A protein and the small-molecule ligand that binds it are described below.
Small molecule (SMILES): OC[C@H]1O[C@H](O)[C@@H](O)[C@@H](O)[C@@H]1O

Binding-site contacts:
Ligand atom O6 contacts residue SER334 of chain 1.A at 3.7 Å.
Ligand atom C4 contacts residue SER336 of chain 1.A at 3.5 Å.
Ligand atom O3 contacts residue GLY332 of chain 1.A at 3.7 Å.
Ligand atom C3 contacts residue GLY332 of chain 1.A at 4.3 Å.
Ligand atom O5 contacts residue SER336 of chain 1.A at 2.3 Å (h-bond).
Ligand atom C6 contacts residue GLN335 of chain 1.A at 3.5 Å.
Ligand atom O6 contacts residue GLN335 of chain 1.A at 2.6 Å (h-bond).
Ligand atom C6 contacts residue SER334 of chain 1.A at 3.6 Å.
Ligand atom O4 contacts residue SER334 of chain 1.A at 2.9 Å (h-bond).
Ligand atom C4 contacts residue SER334 of chain 1.A at 3.6 Å.
Ligand atom O2 contacts residue SER336 of chain 1.A at 3.6 Å.
Ligand atom C4 contacts residue GLY332 of chain 1.A at 4.4 Å.
Ligand atom C2 contacts residue SER336 of chain 1.A at 2.4 Å.
Ligand atom O4 contacts residue ALA308 of chain 1.A at 4.2 Å.
Ligand atom O4 contacts residue ALA333 of chain 1.A at 3.9 Å.
Ligand atom C5 contacts residue SER336 of chain 1.A at 2.9 Å.
Ligand atom C1 contacts residue SER336 of chain 1.A at 1.4 Å.
Ligand atom C3 contacts residue SER336 of chain 1.A at 3.0 Å.
Ligand atom C5 contacts residue SER334 of chain 1.A at 3.3 Å.
Ligand atom C3 contacts residue PRO331 of chain 1.A at 3.5 Å (hydrophobic).
Ligand atom C3 contacts residue SER334 of chain 1.A at 4.3 Å.
Ligand atom O5 contacts residue SER334 of chain 1.A at 4.5 Å.
Ligand atom O3 contacts residue SER336 of chain 1.A at 4.3 Å.
Ligand atom O4 contacts residue PRO331 of chain 1.A at 4.3 Å.
Ligand atom O3 contacts residue ALA308 of chain 1.A at 4.5 Å.
Ligand atom C6 contacts residue SER336 of chain 1.A at 4.2 Å.
Ligand atom O3 contacts residue PRO331 of chain 1.A at 2.6 Å (h-bond).
Ligand atom O4 contacts residue GLY332 of chain 1.A at 3.4 Å.
Ligand atom O5 contacts residue GLN335 of chain 1.A at 4.1 Å.
Ligand atom C5 contacts residue GLN335 of chain 1.A at 3.6 Å.
Ligand atom C3 contacts residue ALA308 of chain 1.A at 4.1 Å (hydrophobic).
Ligand atom O4 contacts residue SER336 of chain 1.A at 4.4 Å.
Ligand atom O6 contacts residue SER336 of chain 1.A at 3.7 Å.

Sequence of chain 1.A:
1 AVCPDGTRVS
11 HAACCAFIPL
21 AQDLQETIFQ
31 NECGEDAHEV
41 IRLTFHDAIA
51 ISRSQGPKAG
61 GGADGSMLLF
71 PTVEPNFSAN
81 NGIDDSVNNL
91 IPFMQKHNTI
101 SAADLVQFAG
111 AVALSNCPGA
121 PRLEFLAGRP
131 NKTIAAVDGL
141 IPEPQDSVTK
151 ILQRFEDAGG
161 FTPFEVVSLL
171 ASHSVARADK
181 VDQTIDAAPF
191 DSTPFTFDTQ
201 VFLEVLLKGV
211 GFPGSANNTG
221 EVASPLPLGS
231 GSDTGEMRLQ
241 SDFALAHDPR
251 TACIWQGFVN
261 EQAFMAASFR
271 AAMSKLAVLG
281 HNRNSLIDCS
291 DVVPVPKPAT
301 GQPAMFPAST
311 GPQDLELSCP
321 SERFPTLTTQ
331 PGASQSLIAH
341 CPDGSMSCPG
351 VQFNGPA